Binding-site contacts:
Ligand atom OXT contacts residue THR47 of chain 1.M at 2.5 Å (h-bond).
Ligand atom CD2 contacts residue THR50 of chain 1.M at 4.0 Å.
Ligand atom CH2 contacts residue GLY21 of chain 1.M at 3.6 Å.
Ligand atom CZ3 contacts residue HIS32 of chain 1.M at 4.0 Å.
Ligand atom CD1 contacts residue SER51 of chain 1.N at 3.4 Å.
Ligand atom N contacts residue THR23 of chain 1.N at 2.8 Å (h-bond).
Ligand atom CA contacts residue SER51 of chain 1.N at 4.0 Å.
Ligand atom CA contacts residue THR28 of chain 1.N at 3.2 Å.
Ligand atom N contacts residue ARG24 of chain 1.N at 3.8 Å.
Ligand atom CD1 contacts residue THR47 of chain 1.M at 3.8 Å.
Ligand atom CZ2 contacts residue THR50 of chain 1.M at 4.0 Å.
Ligand atom N contacts residue THR28 of chain 1.N at 2.9 Å (h-bond).
Ligand atom N contacts residue ASP27 of chain 1.N at 3.0 Å (salt-bridge).
Ligand atom CB contacts residue THR28 of chain 1.N at 3.4 Å.
Ligand atom CE2 contacts residue ALA44 of chain 1.M at 4.0 Å (hydrophobic).
Ligand atom OXT contacts residue HIS49 of chain 1.M at 3.8 Å.
Ligand atom CE2 contacts residue THR50 of chain 1.M at 3.9 Å.
Ligand atom CA contacts residue THR23 of chain 1.N at 3.8 Å.
Ligand atom CB contacts residue THR23 of chain 1.N at 3.7 Å.
Ligand atom C contacts residue THR47 of chain 1.M at 3.4 Å.
Ligand atom CG contacts residue SER51 of chain 1.N at 3.8 Å.
Ligand atom CZ2 contacts residue ALA44 of chain 1.M at 3.9 Å (hydrophobic).
Ligand atom O contacts residue ARG24 of chain 1.N at 3.6 Å.
Ligand atom OXT contacts residue THR50 of chain 1.M at 2.9 Å (h-bond).
Ligand atom O contacts residue THR47 of chain 1.M at 3.6 Å (h-bond).
Ligand atom O contacts residue GLY25 of chain 1.N at 3.0 Å (h-bond).
Ligand atom NE1 contacts residue GLN45 of chain 1.M at 2.9 Å (h-bond).
Ligand atom CE2 contacts residue GLN45 of chain 1.M at 3.9 Å.
Ligand atom CB contacts residue SER51 of chain 1.N at 3.4 Å.
Ligand atom CZ3 contacts residue GLY21 of chain 1.M at 3.7 Å.
Ligand atom O contacts residue SER51 of chain 1.N at 2.9 Å (h-bond).
Ligand atom C contacts residue THR50 of chain 1.M at 4.0 Å.
Ligand atom CD1 contacts residue GLN45 of chain 1.M at 3.6 Å.
Ligand atom CE3 contacts residue HIS32 of chain 1.M at 3.9 Å.
Ligand atom N contacts residue GLY25 of chain 1.N at 2.7 Å (h-bond).
Ligand atom C contacts residue GLY25 of chain 1.N at 3.5 Å.
Ligand atom CE3 contacts residue HIS31 of chain 1.M at 4.0 Å.
Ligand atom NE1 contacts residue ALA44 of chain 1.M at 3.8 Å.
Ligand atom CA contacts residue GLY25 of chain 1.N at 3.5 Å.
Ligand atom C contacts residue SER51 of chain 1.N at 3.6 Å.

The small molecule below binds the protein below.
Small molecule (SMILES): N[C@@H](Cc1c[nH]c2ccccc12)C(=O)O

Sequence of chain 1.N:
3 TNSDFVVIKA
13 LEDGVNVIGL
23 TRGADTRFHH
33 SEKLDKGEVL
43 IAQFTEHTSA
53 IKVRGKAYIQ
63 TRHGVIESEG

Sequence of chain 1.M:
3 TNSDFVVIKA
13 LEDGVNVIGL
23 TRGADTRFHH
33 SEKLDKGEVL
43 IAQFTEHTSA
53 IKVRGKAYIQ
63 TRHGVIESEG